A small-molecule ligand and the protein it binds are described below.
Small molecule (SMILES): CC(=O)N[C@@H]1[C@@H](O)[C@H](O)[C@@H](CO)O[C@H]1O

Sequence of chain 1.B:
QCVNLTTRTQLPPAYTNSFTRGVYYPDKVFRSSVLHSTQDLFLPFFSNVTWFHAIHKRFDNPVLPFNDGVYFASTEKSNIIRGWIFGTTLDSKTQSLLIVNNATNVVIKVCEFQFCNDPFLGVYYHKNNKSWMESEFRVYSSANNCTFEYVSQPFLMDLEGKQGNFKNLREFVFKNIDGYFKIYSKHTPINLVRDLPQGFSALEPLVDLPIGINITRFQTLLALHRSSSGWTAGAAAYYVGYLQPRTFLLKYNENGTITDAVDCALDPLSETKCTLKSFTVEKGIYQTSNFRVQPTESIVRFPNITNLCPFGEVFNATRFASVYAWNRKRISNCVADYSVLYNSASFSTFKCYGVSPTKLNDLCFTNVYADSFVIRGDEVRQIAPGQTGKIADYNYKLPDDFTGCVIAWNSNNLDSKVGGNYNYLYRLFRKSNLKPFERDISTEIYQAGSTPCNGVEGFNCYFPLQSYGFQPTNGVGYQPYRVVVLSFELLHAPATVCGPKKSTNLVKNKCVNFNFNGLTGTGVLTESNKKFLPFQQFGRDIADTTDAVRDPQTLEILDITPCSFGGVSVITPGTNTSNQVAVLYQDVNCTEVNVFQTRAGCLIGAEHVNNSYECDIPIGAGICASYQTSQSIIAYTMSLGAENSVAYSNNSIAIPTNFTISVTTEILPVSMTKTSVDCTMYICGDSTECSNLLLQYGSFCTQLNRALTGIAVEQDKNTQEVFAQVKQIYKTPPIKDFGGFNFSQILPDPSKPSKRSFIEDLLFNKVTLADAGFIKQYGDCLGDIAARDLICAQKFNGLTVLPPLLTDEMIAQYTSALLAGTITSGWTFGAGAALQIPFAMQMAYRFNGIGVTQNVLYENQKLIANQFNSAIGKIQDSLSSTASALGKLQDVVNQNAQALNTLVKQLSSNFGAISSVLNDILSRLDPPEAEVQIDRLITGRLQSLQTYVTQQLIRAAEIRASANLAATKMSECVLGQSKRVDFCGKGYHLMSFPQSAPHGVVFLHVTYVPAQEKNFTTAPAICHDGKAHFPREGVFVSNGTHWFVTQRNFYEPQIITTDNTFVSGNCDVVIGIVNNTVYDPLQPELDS

Binding-site contacts:
Ligand atom C5 contacts residue ASN1074 of chain 1.B at 3.7 Å.
Ligand atom C7 contacts residue ASN1074 of chain 1.B at 4.2 Å.
Ligand atom C2 contacts residue ASN1074 of chain 1.B at 2.5 Å.
Ligand atom O5 contacts residue ASN1074 of chain 1.B at 2.4 Å (h-bond).
Ligand atom O5 contacts residue ALA706 of chain 1.B at 4.2 Å.
Ligand atom C8 contacts residue LYS1073 of chain 1.B at 4.2 Å.
Ligand atom C6 contacts residue ALA706 of chain 1.B at 3.2 Å (hydrophobic).
Ligand atom C1 contacts residue ASN1074 of chain 1.B at 1.4 Å.
Ligand atom O6 contacts residue ALA706 of chain 1.B at 3.6 Å.
Ligand atom C8 contacts residue GLU1072 of chain 1.B at 3.3 Å.
Ligand atom C3 contacts residue ASN1074 of chain 1.B at 3.8 Å.
Ligand atom C5 contacts residue ALA706 of chain 1.B at 3.8 Å (hydrophobic).
Ligand atom N2 contacts residue ASN1074 of chain 1.B at 2.9 Å (h-bond).
Ligand atom C4 contacts residue ASN1074 of chain 1.B at 4.2 Å.